A protein and the small-molecule ligand that binds it are described below.
Small molecule (SMILES): CC(=O)N[C@H]1[C@H]([C@H](O)[C@H](O)CO)O[C@@](OC[C@H]2O[C@@H](O[C@H]3[C@H](O)[C@@H](NC(C)=O)CO[C@@H]3CO)[C@H](O)[C@@H](O)[C@H]2O)(C(=O)O)C[C@@H]1O

Sequence of chain 2.A:
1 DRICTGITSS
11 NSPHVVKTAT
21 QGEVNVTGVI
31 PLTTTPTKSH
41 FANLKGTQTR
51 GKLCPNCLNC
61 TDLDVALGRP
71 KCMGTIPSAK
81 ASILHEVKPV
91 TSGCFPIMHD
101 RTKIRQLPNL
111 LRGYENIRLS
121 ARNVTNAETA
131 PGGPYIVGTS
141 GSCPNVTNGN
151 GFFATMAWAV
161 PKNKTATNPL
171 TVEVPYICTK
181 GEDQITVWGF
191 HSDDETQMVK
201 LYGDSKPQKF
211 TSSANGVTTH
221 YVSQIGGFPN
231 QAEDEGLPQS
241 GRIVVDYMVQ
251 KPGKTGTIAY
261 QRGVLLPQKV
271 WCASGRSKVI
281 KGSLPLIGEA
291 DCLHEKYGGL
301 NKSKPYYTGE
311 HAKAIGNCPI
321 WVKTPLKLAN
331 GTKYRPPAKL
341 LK

Binding-site contacts:
Ligand atom C10 contacts residue LEU201 of chain 2.A at 3.5 Å (hydrophobic).
Ligand atom C1 contacts residue GLY141 of chain 2.A at 4.0 Å.
Ligand atom O1B contacts residue SER140 of chain 2.A at 3.3 Å (h-bond).
Ligand atom O1B contacts residue GLY141 of chain 2.A at 4.1 Å.
Ligand atom C4 contacts residue SER140 of chain 2.A at 4.4 Å.
Ligand atom C8 contacts residue GLN197 of chain 2.A at 4.5 Å.
Ligand atom O8 contacts residue SER240 of chain 2.A at 4.2 Å.
Ligand atom O1B contacts residue PRO238 of chain 2.A at 3.6 Å.
Ligand atom C9 contacts residue SER240 of chain 2.A at 3.6 Å.
Ligand atom N5 contacts residue THR139 of chain 2.A at 3.9 Å.
Ligand atom O4 contacts residue THR139 of chain 2.A at 3.6 Å.
Ligand atom O7 contacts residue GLN197 of chain 2.A at 4.2 Å.
Ligand atom C5 contacts residue THR139 of chain 2.A at 4.3 Å.
Ligand atom C9 contacts residue GLN197 of chain 2.A at 3.4 Å.
Ligand atom C7 contacts residue LEU201 of chain 2.A at 4.0 Å (hydrophobic).
Ligand atom C1 contacts residue SER140 of chain 2.A at 3.4 Å.
Ligand atom C11 contacts residue LEU201 of chain 2.A at 3.3 Å (hydrophobic).
Ligand atom O10 contacts residue ILE136 of chain 2.A at 4.4 Å.
Ligand atom O10 contacts residue LEU201 of chain 2.A at 3.6 Å.
Ligand atom C8 contacts residue SER240 of chain 2.A at 4.3 Å.
Ligand atom O9 contacts residue SER240 of chain 2.A at 2.1 Å (h-bond).
Ligand atom O9 contacts residue GLN197 of chain 2.A at 3.5 Å.
Ligand atom O1A contacts residue GLY141 of chain 2.A at 2.7 Å (h-bond).
Ligand atom O4 contacts residue PRO238 of chain 2.A at 3.7 Å.
Ligand atom O8 contacts residue PRO238 of chain 2.A at 4.3 Å.
Ligand atom C4 contacts residue PRO238 of chain 2.A at 4.3 Å (hydrophobic).
Ligand atom N5 contacts residue LEU201 of chain 2.A at 4.4 Å.
Ligand atom O7 contacts residue LEU201 of chain 2.A at 3.2 Å.
Ligand atom O1A contacts residue SER140 of chain 2.A at 2.9 Å (h-bond).
Ligand atom O10 contacts residue VAL160 of chain 2.A at 3.3 Å.
Ligand atom C9 contacts residue ASP193 of chain 2.A at 3.2 Å.
Ligand atom C6 contacts residue PRO238 of chain 2.A at 4.5 Å (hydrophobic).
Ligand atom O9 contacts residue ASP193 of chain 2.A at 2.7 Å (salt-bridge).
Ligand atom C4 contacts residue THR139 of chain 2.A at 3.5 Å.
Ligand atom C9 contacts residue LEU201 of chain 2.A at 3.7 Å (hydrophobic).
Ligand atom O3 contacts residue LEU237 of chain 2.A at 4.0 Å.
Ligand atom O4 contacts residue LEU237 of chain 2.A at 4.1 Å.